Sequence of chain 1.A:
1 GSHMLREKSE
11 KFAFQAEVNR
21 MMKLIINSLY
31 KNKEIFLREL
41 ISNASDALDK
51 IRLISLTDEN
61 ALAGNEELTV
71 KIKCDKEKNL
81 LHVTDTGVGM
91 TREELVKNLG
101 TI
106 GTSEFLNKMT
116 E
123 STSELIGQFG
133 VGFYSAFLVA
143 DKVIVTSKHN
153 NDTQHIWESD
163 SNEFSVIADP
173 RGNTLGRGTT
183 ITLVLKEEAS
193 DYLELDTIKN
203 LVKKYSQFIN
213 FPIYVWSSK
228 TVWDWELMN

The small molecule below binds the protein below.
Small molecule (SMILES): NCCNC(=O)[C@H]1O[C@@H](n2cnc3c(N)ncnc32)[C@H](O)[C@@H]1O

Binding-site contacts:
Ligand atom C52 contacts residue TYR136 of chain 1.A at 4.0 Å (hydrophobic).
Ligand atom O5' contacts residue LEU99 of chain 1.A at 4.1 Å.
Ligand atom N53 contacts residue GLY132 of chain 1.A at 3.6 Å (h-bond).
Ligand atom C2 contacts residue THR181 of chain 1.A at 4.0 Å.
Ligand atom C52 contacts residue GLY132 of chain 1.A at 3.0 Å.
Ligand atom N9 contacts residue MET90 of chain 1.A at 3.6 Å.
Ligand atom C4' contacts residue ASN98 of chain 1.A at 4.0 Å.
Ligand atom C4 contacts residue MET90 of chain 1.A at 3.3 Å (hydrophobic).
Ligand atom C51 contacts residue TYR136 of chain 1.A at 3.7 Å (hydrophobic).
Ligand atom N7 contacts residue ASN43 of chain 1.A at 3.7 Å.
Ligand atom N5' contacts residue LEU99 of chain 1.A at 4.0 Å.
Ligand atom N6 contacts residue ASN43 of chain 1.A at 4.1 Å.
Ligand atom C2 contacts residue ALA47 of chain 1.A at 3.5 Å (hydrophobic).
Ligand atom N1 contacts residue ALA47 of chain 1.A at 3.4 Å.
Ligand atom N6 contacts residue ASP85 of chain 1.A at 3.2 Å (salt-bridge).
Ligand atom N5' contacts residue ASN98 of chain 1.A at 2.8 Å (h-bond).
Ligand atom C5' contacts residue LEU99 of chain 1.A at 4.0 Å (hydrophobic).
Ligand atom C51 contacts residue GLY132 of chain 1.A at 4.0 Å.
Ligand atom O4' contacts residue ASN98 of chain 1.A at 3.5 Å.
Ligand atom C2 contacts residue MET90 of chain 1.A at 3.9 Å (hydrophobic).
Ligand atom C5' contacts residue ASN98 of chain 1.A at 3.8 Å.
Ligand atom C1' contacts residue MET90 of chain 1.A at 3.6 Å (hydrophobic).
Ligand atom N1 contacts residue THR181 of chain 1.A at 3.6 Å.
Ligand atom N3 contacts residue MET90 of chain 1.A at 3.5 Å.
Ligand atom C6 contacts residue ASP85 of chain 1.A at 4.0 Å.
Ligand atom O4' contacts residue MET90 of chain 1.A at 4.0 Å.
Ligand atom C51 contacts residue ASN98 of chain 1.A at 3.3 Å.
Ligand atom C5 contacts residue MET90 of chain 1.A at 3.7 Å (hydrophobic).
Ligand atom N1 contacts residue ASP85 of chain 1.A at 3.9 Å.
Ligand atom N7 contacts residue MET90 of chain 1.A at 4.1 Å.
Ligand atom C8 contacts residue MET90 of chain 1.A at 4.1 Å (hydrophobic).
Ligand atom O5' contacts residue GLY132 of chain 1.A at 4.0 Å.
Ligand atom N53 contacts residue VAL133 of chain 1.A at 4.0 Å.
Ligand atom C1' contacts residue ASN98 of chain 1.A at 4.1 Å.
Ligand atom N53 contacts residue ASN98 of chain 1.A at 4.1 Å.
Ligand atom C6 contacts residue MET90 of chain 1.A at 4.1 Å (hydrophobic).
Ligand atom O5' contacts residue PHE135 of chain 1.A at 3.8 Å.
Ligand atom O4' contacts residue LEU99 of chain 1.A at 3.7 Å.
Ligand atom O2' contacts residue ASN98 of chain 1.A at 3.4 Å (h-bond).
Ligand atom C52 contacts residue VAL133 of chain 1.A at 3.6 Å (hydrophobic).